Binding-site contacts:
Ligand atom O2 contacts residue HIS269 of chain 1.D at 2.6 Å (h-bond).
Ligand atom C3 contacts residue ZN1 of chain 1.O at 4.0 Å.
Ligand atom O3 contacts residue HIS293 of chain 1.D at 4.0 Å.
Ligand atom O1 contacts residue TRP192 of chain 1.D at 4.1 Å.
Ligand atom O2 contacts residue ASP333 of chain 1.D at 2.7 Å (salt-bridge).
Ligand atom O1 contacts residue HIS269 of chain 1.D at 3.1 Å (h-bond).
Ligand atom C3 contacts residue GLU233 of chain 1.D at 3.8 Å.
Ligand atom C1 contacts residue TRP192 of chain 1.D at 3.4 Å (hydrophobic).
Ligand atom O3 contacts residue ASP333 of chain 1.D at 2.7 Å (salt-bridge).
Ligand atom C6 contacts residue TRP47 of chain 1.D at 4.0 Å (hydrophobic).
Ligand atom C2 contacts residue MN1 of chain 1.P at 3.9 Å.
Ligand atom O4 contacts residue ASP333 of chain 1.D at 3.4 Å (salt-bridge).
Ligand atom O2 contacts residue ZN1 of chain 1.O at 2.8 Å.
Ligand atom O4 contacts residue PHE335 of chain 1.D at 3.3 Å.
Ligand atom C2 contacts residue HIS269 of chain 1.D at 3.1 Å.
Ligand atom O2 contacts residue GLU233 of chain 1.D at 3.5 Å (salt-bridge).
Ligand atom O1 contacts residue ASP301 of chain 1.D at 2.8 Å (salt-bridge).
Ligand atom C5 contacts residue ASP333 of chain 1.D at 4.0 Å.
Ligand atom O1 contacts residue MN1 of chain 1.P at 3.0 Å.
Ligand atom C2 contacts residue TRP192 of chain 1.D at 3.7 Å (hydrophobic).
Ligand atom O1 contacts residue LYS235 of chain 1.D at 2.6 Å (salt-bridge).
Ligand atom C2 contacts residue ZN1 of chain 1.O at 3.8 Å.
Ligand atom C3 contacts residue TRP192 of chain 1.D at 3.5 Å (hydrophobic).
Ligand atom C1 contacts residue HIS269 of chain 1.D at 3.6 Å.
Ligand atom O4 contacts residue ILE66 of chain 1.D at 4.1 Å.
Ligand atom C1 contacts residue ILE66 of chain 1.D at 3.5 Å (hydrophobic).
Ligand atom O2 contacts residue ASP266 of chain 1.D at 3.7 Å.
Ligand atom C2 contacts residue GLU233 of chain 1.D at 3.9 Å.
Ligand atom C2 contacts residue ASP333 of chain 1.D at 3.7 Å.
Ligand atom O5 contacts residue HIS102 of chain 1.D at 3.3 Å (h-bond).
Ligand atom C1 contacts residue MN1 of chain 1.P at 3.7 Å.
Ligand atom C1 contacts residue ASP301 of chain 1.D at 4.0 Å.
Ligand atom C1 contacts residue LYS235 of chain 1.D at 3.4 Å.
Ligand atom O3 contacts residue ZN1 of chain 1.O at 2.9 Å.
Ligand atom O4 contacts residue MN1 of chain 1.P at 3.6 Å.
Ligand atom C3 contacts residue ASP333 of chain 1.D at 3.6 Å.
Ligand atom O2 contacts residue MN1 of chain 1.P at 2.9 Å.
Ligand atom O1 contacts residue ILE66 of chain 1.D at 3.4 Å.
Ligand atom C4 contacts residue ASP333 of chain 1.D at 3.8 Å.
Ligand atom O3 contacts residue GLU233 of chain 1.D at 3.0 Å (salt-bridge).

Sequence of chain 1.D:
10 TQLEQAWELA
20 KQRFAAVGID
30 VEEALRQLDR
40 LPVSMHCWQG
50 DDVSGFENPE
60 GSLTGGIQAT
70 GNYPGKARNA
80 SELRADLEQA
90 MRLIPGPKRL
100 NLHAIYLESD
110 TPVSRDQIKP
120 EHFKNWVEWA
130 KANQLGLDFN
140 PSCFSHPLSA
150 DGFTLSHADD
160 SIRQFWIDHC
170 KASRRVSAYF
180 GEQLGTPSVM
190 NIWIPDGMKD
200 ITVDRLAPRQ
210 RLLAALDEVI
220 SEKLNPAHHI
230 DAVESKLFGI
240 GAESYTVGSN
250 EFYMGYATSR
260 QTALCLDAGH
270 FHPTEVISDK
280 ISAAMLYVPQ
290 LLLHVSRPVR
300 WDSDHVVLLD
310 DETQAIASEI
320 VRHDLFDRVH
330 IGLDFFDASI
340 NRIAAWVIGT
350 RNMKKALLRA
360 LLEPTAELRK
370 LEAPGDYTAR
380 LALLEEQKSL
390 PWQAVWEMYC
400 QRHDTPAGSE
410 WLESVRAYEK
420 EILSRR

A protein and the small-molecule ligand that binds it are described below.
Small molecule (SMILES): C[C@H](O)[C@H](O)[C@@H](O)[C@@H](O)C=O